This protein binds this small molecule.
Small molecule (SMILES): NS(=O)(=O)c1cc2c(cc1Cl)N[C@H]([C@H]1C[C@H]3C=C[C@@H]1C3)NS2(=O)=O

Binding-site contacts:
Ligand atom CL contacts residue ASP781 of chain 1.B at 3.7 Å.
Ligand atom C10 contacts residue SER775 of chain 1.B at 4.0 Å.
Ligand atom C7 contacts residue LYS514 of chain 1.B at 3.7 Å.
Ligand atom S1 contacts residue SER518 of chain 1.B at 3.1 Å (h-bond).
Ligand atom C11 contacts residue SER518 of chain 1.B at 3.4 Å.
Ligand atom C2 contacts residue PRO515 of chain 1.B at 3.9 Å (hydrophobic).
Ligand atom O3 contacts residue MET517 of chain 1.B at 3.7 Å.
Ligand atom O1 contacts residue SER518 of chain 1.B at 3.0 Å (h-bond).
Ligand atom C5 contacts residue ILE502 of chain 1.A at 3.9 Å (hydrophobic).
Ligand atom O3 contacts residue SER518 of chain 1.B at 3.1 Å (h-bond).
Ligand atom C12 contacts residue MET517 of chain 1.B at 3.9 Å (hydrophobic).
Ligand atom C7 contacts residue ILE502 of chain 1.A at 3.9 Å (hydrophobic).
Ligand atom C5 contacts residue LEU772 of chain 1.B at 3.8 Å (hydrophobic).
Ligand atom C11 contacts residue MET517 of chain 1.B at 3.7 Å (hydrophobic).
Ligand atom O4 contacts residue MET517 of chain 1.B at 3.6 Å.
Ligand atom C4 contacts residue GLY752 of chain 1.A at 3.7 Å.
Ligand atom O2 contacts residue SER518 of chain 1.B at 2.2 Å (h-bond).
Ligand atom O2 contacts residue PRO515 of chain 1.B at 3.6 Å.
Ligand atom O4 contacts residue LYS784 of chain 1.B at 3.1 Å.
Ligand atom N3 contacts residue SER750 of chain 1.A at 3.6 Å.
Ligand atom C4 contacts residue LYS751 of chain 1.A at 3.8 Å.
Ligand atom O1 contacts residue SER750 of chain 1.A at 4.0 Å.
Ligand atom C8 contacts residue PRO515 of chain 1.B at 3.3 Å (hydrophobic).
Ligand atom C13 contacts residue PHE516 of chain 1.B at 3.6 Å (hydrophobic).
Ligand atom C12 contacts residue PHE516 of chain 1.B at 3.8 Å (hydrophobic).
Ligand atom CL contacts residue LEU780 of chain 1.B at 3.9 Å.
Ligand atom C14 contacts residue PHE516 of chain 1.B at 3.7 Å (hydrophobic).
Ligand atom C14 contacts residue SER775 of chain 1.B at 3.9 Å.
Ligand atom C11 contacts residue SER750 of chain 1.A at 3.9 Å.
Ligand atom C1 contacts residue PRO515 of chain 1.B at 3.2 Å (hydrophobic).
Ligand atom C3 contacts residue LYS751 of chain 1.A at 3.9 Å.
Ligand atom C4 contacts residue ILE502 of chain 1.A at 3.6 Å (hydrophobic).
Ligand atom O2 contacts residue MET517 of chain 1.B at 3.4 Å.
Ligand atom C6 contacts residue SER775 of chain 1.B at 3.4 Å.
Ligand atom N2 contacts residue SER775 of chain 1.B at 3.2 Å (h-bond).
Ligand atom C7 contacts residue LEU772 of chain 1.B at 3.9 Å (hydrophobic).
Ligand atom C3 contacts residue GLY752 of chain 1.A at 3.7 Å.
Ligand atom N1 contacts residue PRO515 of chain 1.B at 3.0 Å (h-bond).
Ligand atom N2 contacts residue PRO515 of chain 1.B at 3.3 Å (h-bond).
Ligand atom O1 contacts residue LYS751 of chain 1.A at 3.6 Å.

Sequence of chain 1.A:
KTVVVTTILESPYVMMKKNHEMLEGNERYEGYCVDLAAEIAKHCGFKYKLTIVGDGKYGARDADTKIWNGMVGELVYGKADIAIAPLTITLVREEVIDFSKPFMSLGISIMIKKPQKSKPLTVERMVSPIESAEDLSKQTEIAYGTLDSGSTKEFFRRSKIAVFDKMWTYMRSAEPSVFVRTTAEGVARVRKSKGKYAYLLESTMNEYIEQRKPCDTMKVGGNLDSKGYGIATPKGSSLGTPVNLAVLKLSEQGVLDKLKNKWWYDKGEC

Sequence of chain 1.B:
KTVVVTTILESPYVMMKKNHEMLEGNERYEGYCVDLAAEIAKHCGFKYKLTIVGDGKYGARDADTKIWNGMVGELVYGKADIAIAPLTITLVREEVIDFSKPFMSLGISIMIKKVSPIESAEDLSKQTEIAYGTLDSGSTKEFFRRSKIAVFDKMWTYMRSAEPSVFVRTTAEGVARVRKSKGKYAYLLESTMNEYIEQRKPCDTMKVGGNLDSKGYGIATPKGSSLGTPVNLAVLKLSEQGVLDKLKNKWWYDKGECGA